Binding-site contacts:
Ligand atom O2 contacts residue ARG39 of chain 2.B at 2.6 Å (salt-bridge).
Ligand atom C4 contacts residue ILE2 of chain 1.A at 4.0 Å (hydrophobic).
Ligand atom O1 contacts residue SER37 of chain 1.A at 4.2 Å.
Ligand atom O1 contacts residue ARG61 of chain 1.B at 3.1 Å (salt-bridge).
Ligand atom C1 contacts residue ARG39 of chain 2.B at 3.7 Å.
Ligand atom C5 contacts residue PRO1 of chain 1.A at 2.5 Å (hydrophobic).
Ligand atom O3 contacts residue PHE50 of chain 1.B at 3.4 Å.
Ligand atom C1 contacts residue ARG61 of chain 1.B at 3.8 Å.
Ligand atom C5 contacts residue PHE50 of chain 1.B at 3.9 Å (hydrophobic).
Ligand atom C2 contacts residue SER37 of chain 1.A at 4.0 Å.
Ligand atom O3 contacts residue PRO1 of chain 1.A at 4.2 Å.
Ligand atom C3 contacts residue PRO1 of chain 1.A at 2.3 Å (hydrophobic).
Ligand atom C4 contacts residue PRO1 of chain 1.A at 1.4 Å (hydrophobic).
Ligand atom C2 contacts residue ARG39 of chain 2.B at 3.8 Å.
Ligand atom O3 contacts residue SER37 of chain 1.A at 4.5 Å.
Ligand atom C4 contacts residue SER37 of chain 1.A at 3.9 Å.
Ligand atom C1 contacts residue SER37 of chain 1.A at 4.0 Å.
Ligand atom C5 contacts residue HIS6 of chain 1.B at 4.4 Å.
Ligand atom C2 contacts residue PHE50 of chain 1.B at 4.2 Å (hydrophobic).
Ligand atom C2 contacts residue PRO1 of chain 1.A at 3.7 Å (hydrophobic).
Ligand atom O2 contacts residue ARG61 of chain 1.B at 3.4 Å (salt-bridge).
Ligand atom O2 contacts residue SER37 of chain 1.A at 4.1 Å.
Ligand atom C3 contacts residue SER37 of chain 1.A at 3.6 Å.
Ligand atom C5 contacts residue ILE2 of chain 1.A at 3.5 Å (hydrophobic).
Ligand atom O3 contacts residue ARG39 of chain 2.B at 2.9 Å (salt-bridge).

This protein binds this small molecule.
Small molecule (SMILES): C/C=C\C(=O)C(=O)O

Sequence of chain 1.A:
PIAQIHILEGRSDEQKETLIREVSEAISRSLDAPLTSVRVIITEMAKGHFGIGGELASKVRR

Sequence of chain 1.B:
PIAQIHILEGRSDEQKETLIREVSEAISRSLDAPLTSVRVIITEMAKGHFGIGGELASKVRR

Sequence of chain 2.B:
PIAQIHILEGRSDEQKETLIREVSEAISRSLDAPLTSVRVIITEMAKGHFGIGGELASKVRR